The protein below binds the small molecule below.
Small molecule (SMILES): CCc1oc2cc(S(=O)(=O)Nc3ccc(S(=O)(=O)Nc4nccs4)cc3)ccc2c1C(=O)c1cc(Br)c(O)c(Br)c1

Sequence of chain 1.A:
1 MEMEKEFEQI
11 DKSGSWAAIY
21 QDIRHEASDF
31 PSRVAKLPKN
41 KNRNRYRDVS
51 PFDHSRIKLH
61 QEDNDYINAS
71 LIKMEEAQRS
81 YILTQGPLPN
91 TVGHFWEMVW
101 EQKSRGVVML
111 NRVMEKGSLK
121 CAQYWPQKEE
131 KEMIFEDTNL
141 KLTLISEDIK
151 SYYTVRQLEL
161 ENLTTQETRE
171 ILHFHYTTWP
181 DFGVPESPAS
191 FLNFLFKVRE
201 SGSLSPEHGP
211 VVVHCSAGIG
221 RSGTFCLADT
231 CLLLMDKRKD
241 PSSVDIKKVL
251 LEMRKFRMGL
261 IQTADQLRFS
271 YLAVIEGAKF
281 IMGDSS

Binding-site contacts:
Ligand atom O35 contacts residue LYS279 of chain 1.A at 3.1 Å (salt-bridge).
Ligand atom C39 contacts residue PHE280 of chain 1.A at 3.5 Å (hydrophobic).
Ligand atom C3 contacts residue LEU192 of chain 1.A at 3.7 Å (hydrophobic).
Ligand atom N16 contacts residue GLU276 of chain 1.A at 2.4 Å (salt-bridge).
Ligand atom S15 contacts residue GLU276 of chain 1.A at 3.6 Å (salt-bridge).
Ligand atom C29 contacts residue PHE280 of chain 1.A at 3.3 Å (hydrophobic).
Ligand atom C31 contacts residue PHE280 of chain 1.A at 3.7 Å (hydrophobic).
Ligand atom C21 contacts residue PHE196 of chain 1.A at 3.8 Å (hydrophobic).
Ligand atom C10 contacts residue ASN193 of chain 1.A at 3.7 Å.
Ligand atom C23 contacts residue PHE196 of chain 1.A at 3.8 Å (hydrophobic).
Ligand atom C14 contacts residue ILE281 of chain 1.A at 3.5 Å (hydrophobic).
Ligand atom C19 contacts residue PHE280 of chain 1.A at 3.5 Å (hydrophobic).
Ligand atom C13 contacts residue PHE196 of chain 1.A at 3.5 Å (hydrophobic).
Ligand atom N38 contacts residue GLY283 of chain 1.A at 3.2 Å (h-bond).
Ligand atom C29 contacts residue LYS279 of chain 1.A at 3.3 Å.
Ligand atom O7 contacts residue LEU192 of chain 1.A at 3.7 Å.
Ligand atom C28 contacts residue PHE280 of chain 1.A at 3.5 Å (hydrophobic).
Ligand atom O18 contacts residue ALA189 of chain 1.A at 3.8 Å.
Ligand atom O12 contacts residue ASN193 of chain 1.A at 2.7 Å (h-bond).
Ligand atom C6 contacts residue PHE280 of chain 1.A at 3.6 Å (hydrophobic).
Ligand atom C1 contacts residue ALA189 of chain 1.A at 3.8 Å (hydrophobic).
Ligand atom O35 contacts residue PHE280 of chain 1.A at 3.5 Å (h-bond).
Ligand atom O7 contacts residue PHE280 of chain 1.A at 3.6 Å.
Ligand atom C28 contacts residue LYS279 of chain 1.A at 3.6 Å.
Ligand atom C3 contacts residue PHE280 of chain 1.A at 3.8 Å (hydrophobic).
Ligand atom N38 contacts residue PHE280 of chain 1.A at 3.8 Å.
Ligand atom O17 contacts residue GLU276 of chain 1.A at 3.3 Å.
Ligand atom C27 contacts residue GLU276 of chain 1.A at 3.2 Å.
Ligand atom C30 contacts residue PHE280 of chain 1.A at 3.8 Å (hydrophobic).
Ligand atom C3 contacts residue GLU276 of chain 1.A at 3.8 Å.
Ligand atom C28 contacts residue GLU276 of chain 1.A at 3.3 Å.
Ligand atom C23 contacts residue ASN193 of chain 1.A at 3.5 Å.
Ligand atom O17 contacts residue PRO188 of chain 1.A at 3.8 Å.
Ligand atom C39 contacts residue GLY283 of chain 1.A at 3.7 Å.
Ligand atom O35 contacts residue GLY283 of chain 1.A at 3.2 Å.
Ligand atom C5 contacts residue PHE280 of chain 1.A at 3.7 Å (hydrophobic).
Ligand atom C40 contacts residue PHE280 of chain 1.A at 3.7 Å (hydrophobic).
Ligand atom BR24 contacts residue LYS197 of chain 1.A at 3.3 Å.
Ligand atom C14 contacts residue PHE280 of chain 1.A at 3.3 Å (hydrophobic).
Ligand atom C22 contacts residue PHE196 of chain 1.A at 3.5 Å (hydrophobic).